This small molecule binds to this protein.
Small molecule (SMILES): CC[C@H](C)[C@H](N)C(=O)N[C@@H](CO)C(=O)N[C@@H](CCC(=O)O)C(=O)N[C@H](C=O)C(C)C

Binding-site contacts:
Ligand atom OE2 contacts residue VAL4 of chain 20.E at 3.6 Å.
Ligand atom CG1 contacts residue GLN3 of chain 20.E at 4.1 Å.
Ligand atom CB contacts residue GLN3 of chain 20.E at 4.4 Å.
Ligand atom OE1 contacts residue ASN25 of chain 20.E at 4.4 Å.
Ligand atom O contacts residue SER6 of chain 20.E at 4.1 Å.
Ligand atom C contacts residue VAL4 of chain 20.E at 4.2 Å (hydrophobic).
Ligand atom O contacts residue VAL4 of chain 20.E at 3.8 Å.
Ligand atom O contacts residue SER5 of chain 20.E at 3.8 Å.
Ligand atom CG2 contacts residue SER5 of chain 20.E at 3.7 Å.
Ligand atom CA contacts residue VAL4 of chain 20.E at 3.5 Å (hydrophobic).
Ligand atom O contacts residue ALA2 of chain 20.E at 3.9 Å.
Ligand atom CG2 contacts residue GLN3 of chain 20.E at 3.4 Å.
Ligand atom CD contacts residue VAL4 of chain 20.E at 3.8 Å (hydrophobic).
Ligand atom CB contacts residue ALA2 of chain 20.E at 4.3 Å (hydrophobic).
Ligand atom CB contacts residue VAL4 of chain 20.E at 4.3 Å (hydrophobic).
Ligand atom N contacts residue ALA2 of chain 20.E at 3.0 Å (h-bond).
Ligand atom O contacts residue GLN3 of chain 20.E at 3.1 Å (h-bond).
Ligand atom N contacts residue VAL4 of chain 20.E at 3.0 Å (h-bond).
Ligand atom CA contacts residue ALA2 of chain 20.E at 3.5 Å (hydrophobic).
Ligand atom C contacts residue GLN3 of chain 20.E at 3.9 Å.
Ligand atom C contacts residue ALA2 of chain 20.E at 3.7 Å (hydrophobic).
Ligand atom C contacts residue VAL4 of chain 20.E at 4.0 Å (hydrophobic).
Ligand atom CB contacts residue GLN3 of chain 20.E at 3.4 Å.
Ligand atom CA contacts residue VAL4 of chain 20.E at 4.0 Å (hydrophobic).
Ligand atom C contacts residue VAL4 of chain 20.E at 3.6 Å (hydrophobic).
Ligand atom CG2 contacts residue ALA2 of chain 20.E at 4.0 Å (hydrophobic).
Ligand atom OE1 contacts residue VAL4 of chain 20.E at 3.5 Å.
Ligand atom CA contacts residue GLN3 of chain 20.E at 4.2 Å.
Ligand atom OG contacts residue GLN3 of chain 20.E at 3.3 Å (h-bond).
Ligand atom CB contacts residue VAL4 of chain 20.E at 4.5 Å (hydrophobic).
Ligand atom O contacts residue VAL4 of chain 20.E at 2.9 Å (h-bond).
Ligand atom CB contacts residue ALA2 of chain 20.E at 3.4 Å (hydrophobic).
Ligand atom C contacts residue ALA2 of chain 20.E at 4.3 Å (hydrophobic).
Ligand atom CA contacts residue ALA2 of chain 20.E at 4.0 Å (hydrophobic).
Ligand atom CG2 contacts residue VAL4 of chain 20.E at 3.8 Å (hydrophobic).

Sequence of chain 20.E:
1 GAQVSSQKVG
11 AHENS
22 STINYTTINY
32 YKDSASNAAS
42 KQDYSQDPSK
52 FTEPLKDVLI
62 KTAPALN